Binding-site contacts:
Ligand atom C10 contacts residue CYS196 of chain 1.C at 3.3 Å (hydrophobic).
Ligand atom C05 contacts residue TRP151 of chain 1.C at 2.9 Å (hydrophobic).
Ligand atom N11 contacts residue CYS196 of chain 1.C at 3.4 Å (h-bond).
Ligand atom C06 contacts residue TRP151 of chain 1.C at 3.7 Å (hydrophobic).
Ligand atom C07 contacts residue MET122 of chain 1.D at 3.3 Å (hydrophobic).
Ligand atom N04 contacts residue SER150 of chain 1.C at 3.1 Å (h-bond).
Ligand atom C09 contacts residue TYR193 of chain 1.C at 3.9 Å (hydrophobic).
Ligand atom C13 contacts residue TRP151 of chain 1.C at 3.8 Å (hydrophobic).
Ligand atom C05 contacts residue SER150 of chain 1.C at 3.5 Å.
Ligand atom C09 contacts residue TYR200 of chain 1.C at 3.7 Å (hydrophobic).
Ligand atom C07 contacts residue TRP151 of chain 1.C at 3.7 Å (hydrophobic).
Ligand atom C12 contacts residue TYR200 of chain 1.C at 3.7 Å (hydrophobic).
Ligand atom N17 contacts residue THR152 of chain 1.C at 3.8 Å.
Ligand atom N04 contacts residue TYR200 of chain 1.C at 3.8 Å.
Ligand atom C01 contacts residue TYR193 of chain 1.C at 3.8 Å (hydrophobic).
Ligand atom C03 contacts residue TYR193 of chain 1.C at 3.6 Å (hydrophobic).
Ligand atom C16 contacts residue THR152 of chain 1.C at 3.5 Å.
Ligand atom C08 contacts residue MET122 of chain 1.D at 3.4 Å (hydrophobic).
Ligand atom C18 contacts residue TRP151 of chain 1.C at 3.7 Å (hydrophobic).
Ligand atom C14 contacts residue TYR200 of chain 1.C at 3.6 Å (hydrophobic).
Ligand atom C10 contacts residue CYS195 of chain 1.C at 3.7 Å (hydrophobic).
Ligand atom C15 contacts residue THR152 of chain 1.C at 4.0 Å.
Ligand atom C15 contacts residue LEU120 of chain 1.D at 4.0 Å (hydrophobic).
Ligand atom C01 contacts residue TRP151 of chain 1.C at 3.6 Å (hydrophobic).
Ligand atom N17 contacts residue TRP151 of chain 1.C at 3.7 Å.
Ligand atom C18 contacts residue MET122 of chain 1.D at 3.8 Å (hydrophobic).
Ligand atom C15 contacts residue ARG112 of chain 1.D at 3.7 Å.
Ligand atom C10 contacts residue TYR200 of chain 1.C at 3.7 Å (hydrophobic).
Ligand atom C05 contacts residue TYR200 of chain 1.C at 3.6 Å (hydrophobic).
Ligand atom C03 contacts residue TYR97 of chain 1.C at 3.4 Å (hydrophobic).
Ligand atom C01 contacts residue TRP61 of chain 1.D at 3.4 Å (hydrophobic).
Ligand atom N02 contacts residue TYR193 of chain 1.C at 4.0 Å.
Ligand atom N04 contacts residue TRP151 of chain 1.C at 3.9 Å.
Ligand atom C12 contacts residue MET122 of chain 1.D at 4.0 Å (hydrophobic).
Ligand atom N04 contacts residue TYR97 of chain 1.C at 3.3 Å (h-bond).
Ligand atom C03 contacts residue TRP151 of chain 1.C at 3.8 Å (hydrophobic).
Ligand atom N11 contacts residue TYR200 of chain 1.C at 3.3 Å (h-bond).
Ligand atom N17 contacts residue MET122 of chain 1.D at 3.8 Å.
Ligand atom N02 contacts residue TRP151 of chain 1.C at 3.4 Å.
Ligand atom C14 contacts residue LEU120 of chain 1.D at 3.9 Å (hydrophobic).

The protein below binds the small molecule below.
Small molecule (SMILES): Cn1cncc1/C=C1\CCN=C1c1cccnc1

Sequence of chain 1.C:
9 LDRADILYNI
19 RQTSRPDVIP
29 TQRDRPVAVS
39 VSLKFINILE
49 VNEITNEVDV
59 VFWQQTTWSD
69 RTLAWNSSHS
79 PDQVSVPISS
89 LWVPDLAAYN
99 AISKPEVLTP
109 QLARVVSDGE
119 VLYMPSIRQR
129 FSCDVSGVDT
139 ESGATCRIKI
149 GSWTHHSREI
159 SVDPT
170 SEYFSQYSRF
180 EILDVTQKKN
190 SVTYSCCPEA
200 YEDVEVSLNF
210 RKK

Sequence of chain 1.D:
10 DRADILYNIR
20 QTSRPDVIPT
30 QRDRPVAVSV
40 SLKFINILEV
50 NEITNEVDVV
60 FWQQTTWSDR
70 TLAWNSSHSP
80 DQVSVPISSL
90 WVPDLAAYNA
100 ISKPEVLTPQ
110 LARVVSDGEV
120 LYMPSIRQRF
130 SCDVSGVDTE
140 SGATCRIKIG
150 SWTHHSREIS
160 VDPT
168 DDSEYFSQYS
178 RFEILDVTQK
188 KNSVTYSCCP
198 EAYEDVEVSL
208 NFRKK